Sequence of chain 1.E:
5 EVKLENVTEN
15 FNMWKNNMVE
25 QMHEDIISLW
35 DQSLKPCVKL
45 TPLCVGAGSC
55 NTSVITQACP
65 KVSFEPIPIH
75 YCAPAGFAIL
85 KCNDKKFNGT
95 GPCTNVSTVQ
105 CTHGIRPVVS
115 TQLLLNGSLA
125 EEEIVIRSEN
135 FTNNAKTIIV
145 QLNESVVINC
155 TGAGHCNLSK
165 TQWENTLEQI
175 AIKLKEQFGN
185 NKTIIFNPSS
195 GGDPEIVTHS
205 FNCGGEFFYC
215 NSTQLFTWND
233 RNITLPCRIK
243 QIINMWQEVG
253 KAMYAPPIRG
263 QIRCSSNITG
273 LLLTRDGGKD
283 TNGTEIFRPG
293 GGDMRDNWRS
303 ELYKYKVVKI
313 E

The small molecule below binds the protein below.
Small molecule (SMILES): CC(=O)N[C@@H]1[C@@H](O)[C@H](O)[C@@H](CO)O[C@H]1O

Binding-site contacts:
Ligand atom C2 contacts residue THR98 of chain 1.E at 4.4 Å.
Ligand atom C8 contacts residue ASN99 of chain 1.E at 3.0 Å.
Ligand atom C7 contacts residue ASN99 of chain 1.E at 3.6 Å.
Ligand atom N2 contacts residue THR98 of chain 1.E at 4.0 Å.
Ligand atom O5 contacts residue ASN10 of chain 1.E at 2.4 Å (h-bond).
Ligand atom C2 contacts residue ASN10 of chain 1.E at 2.4 Å.
Ligand atom O3 contacts residue THR98 of chain 1.E at 3.8 Å.
Ligand atom C5 contacts residue THR98 of chain 1.E at 4.3 Å.
Ligand atom C1 contacts residue THR98 of chain 1.E at 4.4 Å.
Ligand atom O3 contacts residue ASN99 of chain 1.E at 3.3 Å (h-bond).
Ligand atom C3 contacts residue ASN99 of chain 1.E at 4.2 Å.
Ligand atom C7 contacts residue ASN10 of chain 1.E at 3.6 Å.
Ligand atom C4 contacts residue THR98 of chain 1.E at 3.7 Å.
Ligand atom C3 contacts residue THR98 of chain 1.E at 3.4 Å.
Ligand atom C8 contacts residue ASN10 of chain 1.E at 4.1 Å.
Ligand atom O7 contacts residue ASN10 of chain 1.E at 4.1 Å.
Ligand atom C1 contacts residue ASN10 of chain 1.E at 1.4 Å.
Ligand atom O4 contacts residue THR98 of chain 1.E at 3.0 Å.
Ligand atom C5 contacts residue ASN10 of chain 1.E at 3.7 Å.
Ligand atom C3 contacts residue ASN10 of chain 1.E at 3.8 Å.
Ligand atom N2 contacts residue ASN99 of chain 1.E at 4.0 Å.
Ligand atom N2 contacts residue ASN10 of chain 1.E at 2.9 Å (h-bond).
Ligand atom O7 contacts residue ASN99 of chain 1.E at 4.2 Å.
Ligand atom O3 contacts residue NAG1 of chain 1.S at 3.5 Å (h-bond).
Ligand atom C4 contacts residue ASN10 of chain 1.E at 4.2 Å.
Ligand atom O7 contacts residue NAG1 of chain 1.S at 3.9 Å.